Sequence of chain 1.A:
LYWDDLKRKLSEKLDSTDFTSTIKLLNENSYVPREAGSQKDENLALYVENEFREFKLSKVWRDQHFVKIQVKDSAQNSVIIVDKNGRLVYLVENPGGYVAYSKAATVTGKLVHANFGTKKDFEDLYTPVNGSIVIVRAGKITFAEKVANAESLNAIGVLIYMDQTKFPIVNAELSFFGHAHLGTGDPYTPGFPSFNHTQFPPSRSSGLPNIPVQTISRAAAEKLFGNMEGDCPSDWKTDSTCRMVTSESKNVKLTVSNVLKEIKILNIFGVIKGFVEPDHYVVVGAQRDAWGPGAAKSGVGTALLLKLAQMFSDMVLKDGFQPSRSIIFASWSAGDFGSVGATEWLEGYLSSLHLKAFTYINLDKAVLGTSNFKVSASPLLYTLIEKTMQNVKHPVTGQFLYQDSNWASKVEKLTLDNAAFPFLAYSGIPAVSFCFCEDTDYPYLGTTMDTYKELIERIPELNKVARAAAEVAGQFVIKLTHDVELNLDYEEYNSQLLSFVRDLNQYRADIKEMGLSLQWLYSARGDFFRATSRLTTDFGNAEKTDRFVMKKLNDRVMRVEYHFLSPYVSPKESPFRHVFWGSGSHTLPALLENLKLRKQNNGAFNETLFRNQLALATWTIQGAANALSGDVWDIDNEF

The small molecule below binds the protein below.
Small molecule (SMILES): CC(=O)N[C@@H]1[C@@H](O)[C@H](O)[C@@H](CO)O[C@H]1O

Sequence of chain 1.B:
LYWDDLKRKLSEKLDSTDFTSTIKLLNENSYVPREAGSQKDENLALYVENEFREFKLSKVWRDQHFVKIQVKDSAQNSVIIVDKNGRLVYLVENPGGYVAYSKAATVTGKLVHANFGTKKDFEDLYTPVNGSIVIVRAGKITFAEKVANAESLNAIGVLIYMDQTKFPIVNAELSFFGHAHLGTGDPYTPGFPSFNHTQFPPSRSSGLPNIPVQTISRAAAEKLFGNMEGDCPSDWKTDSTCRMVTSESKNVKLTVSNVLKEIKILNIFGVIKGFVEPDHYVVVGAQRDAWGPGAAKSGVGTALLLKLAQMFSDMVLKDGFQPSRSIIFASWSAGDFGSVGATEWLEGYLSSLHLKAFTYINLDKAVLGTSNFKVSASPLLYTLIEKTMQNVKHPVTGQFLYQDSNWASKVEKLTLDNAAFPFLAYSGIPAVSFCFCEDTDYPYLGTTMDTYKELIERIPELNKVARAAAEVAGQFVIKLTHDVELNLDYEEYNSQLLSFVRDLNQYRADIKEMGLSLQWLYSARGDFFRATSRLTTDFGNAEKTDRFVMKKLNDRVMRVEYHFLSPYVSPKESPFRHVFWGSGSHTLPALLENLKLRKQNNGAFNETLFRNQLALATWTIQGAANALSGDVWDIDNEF

Binding-site contacts:
Ligand atom C7 contacts residue ASN196 of chain 1.A at 3.0 Å.
Ligand atom N2 contacts residue TRP520 of chain 1.B at 4.2 Å.
Ligand atom C3 contacts residue PHE66 of chain 1.A at 4.3 Å (hydrophobic).
Ligand atom O6 contacts residue THR198 of chain 1.A at 4.2 Å.
Ligand atom C7 contacts residue TRP520 of chain 1.B at 3.6 Å (hydrophobic).
Ligand atom C1 contacts residue ASN196 of chain 1.A at 1.4 Å.
Ligand atom C8 contacts residue ASN196 of chain 1.A at 4.2 Å.
Ligand atom C5 contacts residue ASN196 of chain 1.A at 3.7 Å.
Ligand atom C4 contacts residue ASN196 of chain 1.A at 4.3 Å.
Ligand atom O5 contacts residue ASN196 of chain 1.A at 2.4 Å (h-bond).
Ligand atom C8 contacts residue TRP520 of chain 1.B at 3.2 Å (hydrophobic).
Ligand atom O7 contacts residue ASN196 of chain 1.A at 2.4 Å (h-bond).
Ligand atom C6 contacts residue GLU262 of chain 1.A at 4.2 Å.
Ligand atom O5 contacts residue PHE66 of chain 1.A at 4.2 Å.
Ligand atom C8 contacts residue PHE639 of chain 1.B at 3.7 Å (hydrophobic).
Ligand atom C3 contacts residue ASN196 of chain 1.A at 3.8 Å.
Ligand atom C5 contacts residue PHE66 of chain 1.A at 3.7 Å (hydrophobic).
Ligand atom C1 contacts residue PHE66 of chain 1.A at 4.1 Å (hydrophobic).
Ligand atom O6 contacts residue GLU262 of chain 1.A at 3.8 Å.
Ligand atom N2 contacts residue ASN196 of chain 1.A at 2.9 Å (h-bond).
Ligand atom O5 contacts residue GLU262 of chain 1.A at 4.2 Å.
Ligand atom O7 contacts residue TRP520 of chain 1.B at 3.6 Å.
Ligand atom C6 contacts residue PHE66 of chain 1.A at 4.5 Å (hydrophobic).
Ligand atom C2 contacts residue ASN196 of chain 1.A at 2.5 Å.